Sequence of chain 1.D:
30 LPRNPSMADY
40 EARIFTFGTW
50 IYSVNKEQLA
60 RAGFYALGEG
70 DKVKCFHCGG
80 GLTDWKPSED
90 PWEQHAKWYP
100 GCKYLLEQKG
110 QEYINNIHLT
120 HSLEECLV

This protein binds this small molecule.
Small molecule (SMILES): CC[C@H](N)C(=O)N[C@@H]1C(=O)N2[C@@H](CC[C@@H]1CO)CC[C@H]2C(=O)NC(c1ccccc1)c1ccccc1

Binding-site contacts:
Ligand atom CBA contacts residue THR82 of chain 1.D at 3.9 Å.
Ligand atom CAG contacts residue LYS71 of chain 1.D at 3.9 Å.
Ligand atom OAE contacts residue LEU81 of chain 1.D at 3.2 Å.
Ligand atom CAN contacts residue LEU81 of chain 1.D at 3.4 Å (hydrophobic).
Ligand atom NAW contacts residue GLY80 of chain 1.D at 3.6 Å.
Ligand atom OAE contacts residue THR82 of chain 1.D at 2.8 Å (h-bond).
Ligand atom CAN contacts residue GLY80 of chain 1.D at 3.5 Å.
Ligand atom CAA contacts residue LEU81 of chain 1.D at 3.4 Å (hydrophobic).
Ligand atom CB contacts residue THR82 of chain 1.D at 3.5 Å.
Ligand atom CAJ contacts residue LYS71 of chain 1.D at 3.5 Å.
Ligand atom CAU contacts residue TRP97 of chain 1.D at 3.6 Å (hydrophobic).
Ligand atom O contacts residue TRP97 of chain 1.D at 3.5 Å (h-bond).
Ligand atom CAT contacts residue TRP97 of chain 1.D at 4.0 Å (hydrophobic).
Ligand atom CBB contacts residue GLY80 of chain 1.D at 3.4 Å.
Ligand atom CA contacts residue ASP83 of chain 1.D at 3.9 Å.
Ligand atom CAA contacts residue THR82 of chain 1.D at 3.2 Å.
Ligand atom CB contacts residue TRP84 of chain 1.D at 3.4 Å (hydrophobic).
Ligand atom CA contacts residue THR82 of chain 1.D at 3.0 Å.
Ligand atom CAJ contacts residue THR82 of chain 1.D at 3.8 Å.
Ligand atom CBH contacts residue GLY80 of chain 1.D at 3.2 Å.
Ligand atom OAD contacts residue LEU81 of chain 1.D at 3.5 Å.
Ligand atom CB contacts residue GLU88 of chain 1.D at 3.3 Å.
Ligand atom CAZ contacts residue GLY80 of chain 1.D at 3.1 Å.
Ligand atom NAW contacts residue THR82 of chain 1.D at 3.8 Å.
Ligand atom CAJ contacts residue LEU81 of chain 1.D at 3.2 Å (hydrophobic).
Ligand atom CAO contacts residue TYR98 of chain 1.D at 3.4 Å (hydrophobic).
Ligand atom CAN contacts residue THR82 of chain 1.D at 3.1 Å.
Ligand atom OAD contacts residue GLY80 of chain 1.D at 2.2 Å (h-bond).
Ligand atom CA contacts residue GLU88 of chain 1.D at 3.4 Å.
Ligand atom CAG contacts residue LEU66 of chain 1.D at 3.8 Å (hydrophobic).
Ligand atom O contacts residue GLN93 of chain 1.D at 3.7 Å.
Ligand atom N contacts residue GLU88 of chain 1.D at 2.5 Å (salt-bridge).
Ligand atom CAZ contacts residue TYR98 of chain 1.D at 3.7 Å (hydrophobic).
Ligand atom C contacts residue THR82 of chain 1.D at 3.5 Å.
Ligand atom CAI contacts residue LYS73 of chain 1.D at 3.9 Å.
Ligand atom CAA contacts residue TRP84 of chain 1.D at 3.6 Å (hydrophobic).
Ligand atom OAD contacts residue TYR98 of chain 1.D at 2.6 Å (h-bond).
Ligand atom CB contacts residue GLN93 of chain 1.D at 3.8 Å.
Ligand atom CBF contacts residue TRP97 of chain 1.D at 3.6 Å (hydrophobic).
Ligand atom NAX contacts residue THR82 of chain 1.D at 2.9 Å (h-bond).